Sequence of chain 1.B:
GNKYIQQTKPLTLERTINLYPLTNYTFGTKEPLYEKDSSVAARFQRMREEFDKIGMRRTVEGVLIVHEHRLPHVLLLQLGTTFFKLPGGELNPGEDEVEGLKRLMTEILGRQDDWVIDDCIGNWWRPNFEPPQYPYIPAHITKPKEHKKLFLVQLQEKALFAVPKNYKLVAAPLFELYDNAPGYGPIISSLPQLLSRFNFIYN

Sequence of chain 1.C:
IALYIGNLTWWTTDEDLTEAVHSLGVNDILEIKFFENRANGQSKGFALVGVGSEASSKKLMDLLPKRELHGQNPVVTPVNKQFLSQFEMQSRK

This protein binds this small molecule.
Small molecule (SMILES): Nc1nc(=O)c2ncn([C@@H]3O[C@H](CO[P](=O)(O)O[C@H]4[C@@H](O)[C@H](n5ccc(=O)[nH]c5=O)O[C@@H]4CO[P](=O)(O)O[C@H]4[C@@H](O)[C@H](n5ccc(=O)[nH]c5=O)O[C@@H]4CO)[C@@H](O[P](=O)(O)OC[C@H]4O[C@@H](n5ccc(=O)[nH]c5=O)[C@H](O)[C@@H]4O[P](=O)(O)OC[C@H]4O[C@@H](n5cnc6c(N)ncnc65)[C@H](O)[C@@H]4O)[C@H]3O)c2[nH]1

Binding-site contacts:
Ligand atom C2' contacts residue THR82 of chain 1.B at 3.5 Å.
Ligand atom O4' contacts residue TYR188 of chain 1.B at 3.6 Å (h-bond).
Ligand atom N3 contacts residue PHE84 of chain 1.B at 2.8 Å (h-bond).
Ligand atom N1 contacts residue TYR34 of chain 1.B at 3.4 Å (h-bond).
Ligand atom O4 contacts residue SER38 of chain 1.B at 3.3 Å (h-bond).
Ligand atom C2 contacts residue LYS169 of chain 1.B at 3.0 Å.
Ligand atom C6 contacts residue PHE83 of chain 1.B at 3.3 Å (hydrophobic).
Ligand atom C5' contacts residue ALA185 of chain 1.B at 3.6 Å (hydrophobic).
Ligand atom N1 contacts residue GLU35 of chain 1.B at 3.7 Å.
Ligand atom O4 contacts residue PHE83 of chain 1.B at 3.7 Å.
Ligand atom N3 contacts residue SER38 of chain 1.B at 3.4 Å (h-bond).
Ligand atom C2 contacts residue GLU35 of chain 1.B at 3.6 Å.
Ligand atom C8 contacts residue PHE83 of chain 1.B at 3.7 Å (hydrophobic).
Ligand atom C4 contacts residue PHE83 of chain 1.B at 3.4 Å (hydrophobic).
Ligand atom C4' contacts residue PRO186 of chain 1.B at 3.5 Å (hydrophobic).
Ligand atom N3 contacts residue PHE83 of chain 1.B at 3.8 Å.
Ligand atom O2 contacts residue GLY187 of chain 1.B at 3.7 Å.
Ligand atom N1 contacts residue LYS169 of chain 1.B at 3.6 Å.
Ligand atom C1' contacts residue GLY189 of chain 1.B at 3.7 Å.
Ligand atom O4' contacts residue ALA185 of chain 1.B at 3.5 Å (h-bond).
Ligand atom O4 contacts residue ARG43 of chain 1.B at 3.2 Å (salt-bridge).
Ligand atom O2' contacts residue THR82 of chain 1.B at 2.6 Å (h-bond).
Ligand atom C1' contacts residue GLY187 of chain 1.B at 3.4 Å.
Ligand atom N7 contacts residue PHE83 of chain 1.B at 3.5 Å.
Ligand atom O2 contacts residue ARG106 of chain 1.C at 3.3 Å (salt-bridge).
Ligand atom N1 contacts residue GLY189 of chain 1.B at 3.7 Å.
Ligand atom C4 contacts residue PHE83 of chain 1.B at 3.5 Å (hydrophobic).
Ligand atom N1 contacts residue PHE83 of chain 1.B at 3.5 Å.
Ligand atom O4' contacts residue PHE83 of chain 1.B at 3.5 Å.
Ligand atom C2 contacts residue PHE83 of chain 1.B at 3.6 Å (hydrophobic).
Ligand atom O2' contacts residue GLY187 of chain 1.B at 3.5 Å (h-bond).
Ligand atom O2 contacts residue PHE84 of chain 1.B at 3.1 Å (h-bond).
Ligand atom O4' contacts residue GLY189 of chain 1.B at 3.0 Å (h-bond).
Ligand atom N1 contacts residue ARG43 of chain 1.B at 3.6 Å.
Ligand atom O4' contacts residue GLY187 of chain 1.B at 3.6 Å.
Ligand atom N3 contacts residue PHE83 of chain 1.B at 3.4 Å.
Ligand atom N2 contacts residue GLU35 of chain 1.B at 2.7 Å (salt-bridge).
Ligand atom C4 contacts residue SER38 of chain 1.B at 3.5 Å.
Ligand atom C5 contacts residue PHE83 of chain 1.B at 3.3 Å (hydrophobic).
Ligand atom C2 contacts residue PHE84 of chain 1.B at 3.4 Å (hydrophobic).